The small molecule below binds the protein below.
Small molecule (SMILES): Cc1cn([C@H]2C[C@H](O[P](=O)(O)OC[C@H]3O[C@@H](n4cnc5c(N)ncnc54)C[C@@H]3O[P](=O)(O)OC[C@H]3O[C@@H](n4cnc5c(=O)nc(N)[nH]c54)C[C@@H]3O[P](=O)(O)OC[C@H]3O[C@@H](n4cnc5c(N)ncnc54)C[C@@H]3OP(=O)(O)O)[C@@H](CO[P](=O)(O)O[C@H]3C[C@H](n4cc(C)c(=O)[nH]c4=O)O[C@@H]3CO[P](=O)(O)O[C@H]3C[C@H](n4cnc5c(N)ncnc54)O[C@@H]3CO[P](=O)(O)O[C@H]3C[C@H](n4ccc(N)nc4=O)O[C@@H]3CO)O2)c(=O)[nH]c1=O

Binding-site contacts:
Ligand atom C2 contacts residue DA4 of chain 1.B at 3.2 Å.
Ligand atom N2 contacts residue DC2 of chain 1.B at 2.3 Å (h-bond).
Ligand atom N3 contacts residue DG7 of chain 1.B at 3.2 Å (h-bond).
Ligand atom O2 contacts residue DG7 of chain 1.B at 3.0 Å (h-bond).
Ligand atom C2 contacts residue DT1 of chain 1.B at 3.3 Å.
Ligand atom N1 contacts residue DT1 of chain 1.B at 2.8 Å (h-bond).
Ligand atom N6 contacts residue DT3 of chain 1.B at 2.5 Å (h-bond).
Ligand atom O2 contacts residue DA4 of chain 1.B at 2.8 Å.
Ligand atom OP1 contacts residue GLY231 of chain 1.C at 2.9 Å.
Ligand atom OP1 contacts residue LYS230 of chain 1.C at 2.8 Å (salt-bridge).
Ligand atom O6 contacts residue DC2 of chain 1.B at 3.2 Å (h-bond).
Ligand atom N3 contacts residue DA4 of chain 1.B at 2.3 Å (h-bond).
Ligand atom O3' contacts residue THR233 of chain 1.C at 3.3 Å (h-bond).
Ligand atom OP1 contacts residue GLU232 of chain 1.C at 2.9 Å (salt-bridge).
Ligand atom N3 contacts residue DG7 of chain 1.B at 3.3 Å (h-bond).
Ligand atom OP1 contacts residue SER229 of chain 1.C at 3.3 Å.
Ligand atom C2 contacts residue DC2 of chain 1.B at 2.9 Å.
Ligand atom O4 contacts residue DA4 of chain 1.B at 2.9 Å (h-bond).
Ligand atom N1 contacts residue DT3 of chain 1.B at 2.4 Å (h-bond).
Ligand atom C6 contacts residue DT1 of chain 1.B at 3.4 Å.
Ligand atom N4 contacts residue DG7 of chain 1.B at 3.2 Å (h-bond).
Ligand atom N1 contacts residue DC2 of chain 1.B at 2.7 Å (h-bond).
Ligand atom OP1 contacts residue THR233 of chain 1.C at 2.8 Å (h-bond).
Ligand atom N1 contacts residue DT6 of chain 1.B at 2.7 Å (h-bond).
Ligand atom N6 contacts residue DT6 of chain 1.B at 2.8 Å (h-bond).
Ligand atom N1 contacts residue DG7 of chain 1.B at 3.4 Å (h-bond).
Ligand atom O4 contacts residue DA5 of chain 1.B at 3.1 Å (h-bond).
Ligand atom N1 contacts residue DA4 of chain 1.B at 3.2 Å.
Ligand atom C6 contacts residue DT3 of chain 1.B at 3.3 Å.
Ligand atom OP1 contacts residue LYS234 of chain 1.C at 3.3 Å (salt-bridge).
Ligand atom C4 contacts residue DA4 of chain 1.B at 3.1 Å.
Ligand atom C2 contacts residue DA4 of chain 1.B at 3.1 Å.
Ligand atom N2 contacts residue DT3 of chain 1.B at 3.2 Å (h-bond).
Ligand atom O2 contacts residue DA5 of chain 1.B at 3.2 Å (h-bond).
Ligand atom N6 contacts residue DA5 of chain 1.B at 2.9 Å (h-bond).
Ligand atom N3 contacts residue DA5 of chain 1.B at 2.8 Å (h-bond).
Ligand atom C2 contacts residue DT3 of chain 1.B at 3.0 Å.
Ligand atom N6 contacts residue DT1 of chain 1.B at 3.0 Å (h-bond).
Ligand atom C2 contacts residue DG7 of chain 1.B at 2.8 Å.
Ligand atom C6 contacts residue DC2 of chain 1.B at 3.4 Å.

Sequence of chain 1.C:
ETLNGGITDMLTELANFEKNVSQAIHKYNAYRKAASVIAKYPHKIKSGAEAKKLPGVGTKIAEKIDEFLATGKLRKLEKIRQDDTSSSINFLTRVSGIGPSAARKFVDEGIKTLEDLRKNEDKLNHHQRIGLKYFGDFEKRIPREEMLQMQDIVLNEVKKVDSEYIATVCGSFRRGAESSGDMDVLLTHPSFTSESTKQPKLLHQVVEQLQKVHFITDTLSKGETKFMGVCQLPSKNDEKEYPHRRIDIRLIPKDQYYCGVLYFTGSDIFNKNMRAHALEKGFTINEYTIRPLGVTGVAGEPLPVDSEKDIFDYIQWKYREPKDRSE